Binding-site contacts:
Ligand atom C7 contacts residue ASN47 of chain 1.C at 3.4 Å.
Ligand atom C7 contacts residue ASN42 of chain 1.C at 4.5 Å.
Ligand atom C1 contacts residue TYR45 of chain 1.C at 4.4 Å (hydrophobic).
Ligand atom O7 contacts residue SER48 of chain 1.C at 4.2 Å.
Ligand atom C3 contacts residue ASN47 of chain 1.C at 3.7 Å.
Ligand atom C7 contacts residue SER49 of chain 1.C at 4.0 Å.
Ligand atom O5 contacts residue ASN47 of chain 1.C at 2.4 Å (h-bond).
Ligand atom O7 contacts residue ASN47 of chain 1.C at 3.2 Å (h-bond).
Ligand atom O5 contacts residue TYR45 of chain 1.C at 4.4 Å.
Ligand atom N2 contacts residue ASN47 of chain 1.C at 2.8 Å (h-bond).
Ligand atom C5 contacts residue ASN47 of chain 1.C at 3.7 Å.
Ligand atom N2 contacts residue ASN42 of chain 1.C at 3.7 Å.
Ligand atom O7 contacts residue SER49 of chain 1.C at 3.4 Å (h-bond).
Ligand atom C8 contacts residue SER49 of chain 1.C at 3.7 Å.
Ligand atom C4 contacts residue ASN47 of chain 1.C at 4.2 Å.
Ligand atom C2 contacts residue ASN47 of chain 1.C at 2.3 Å.
Ligand atom C1 contacts residue ASN47 of chain 1.C at 1.4 Å.
Ligand atom C5 contacts residue TYR45 of chain 1.C at 4.2 Å (hydrophobic).

This small molecule binds to this protein.
Small molecule (SMILES): CC(=O)N[C@@H]1[C@@H](O)[C@H](O)[C@@H](CO)O[C@H]1O

Sequence of chain 1.C:
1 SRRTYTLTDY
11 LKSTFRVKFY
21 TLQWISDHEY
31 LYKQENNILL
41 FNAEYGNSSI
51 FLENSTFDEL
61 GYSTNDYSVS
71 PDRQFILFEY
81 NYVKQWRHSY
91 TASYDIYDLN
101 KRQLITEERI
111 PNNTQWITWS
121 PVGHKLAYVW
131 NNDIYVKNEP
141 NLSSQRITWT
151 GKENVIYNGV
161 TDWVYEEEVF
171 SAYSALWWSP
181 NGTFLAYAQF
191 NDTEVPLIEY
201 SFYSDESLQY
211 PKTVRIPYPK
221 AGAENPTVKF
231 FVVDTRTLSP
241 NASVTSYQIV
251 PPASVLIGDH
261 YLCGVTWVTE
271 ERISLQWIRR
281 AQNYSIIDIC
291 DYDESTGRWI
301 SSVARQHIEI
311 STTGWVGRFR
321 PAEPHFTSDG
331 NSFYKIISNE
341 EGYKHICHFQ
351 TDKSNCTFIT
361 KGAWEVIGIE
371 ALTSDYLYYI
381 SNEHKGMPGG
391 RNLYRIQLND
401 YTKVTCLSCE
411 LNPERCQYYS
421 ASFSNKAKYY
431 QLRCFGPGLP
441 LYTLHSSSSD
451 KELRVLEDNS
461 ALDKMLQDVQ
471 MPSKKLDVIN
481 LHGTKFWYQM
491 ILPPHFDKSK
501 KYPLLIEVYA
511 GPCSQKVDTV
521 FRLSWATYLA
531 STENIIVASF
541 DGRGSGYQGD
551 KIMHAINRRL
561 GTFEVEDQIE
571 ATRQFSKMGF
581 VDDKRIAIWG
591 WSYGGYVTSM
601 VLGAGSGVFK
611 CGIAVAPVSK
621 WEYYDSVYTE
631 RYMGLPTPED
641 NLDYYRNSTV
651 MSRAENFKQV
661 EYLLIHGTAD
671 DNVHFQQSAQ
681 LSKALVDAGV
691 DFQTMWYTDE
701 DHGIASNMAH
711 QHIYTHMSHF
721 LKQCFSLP